Sequence of chain 6.B:
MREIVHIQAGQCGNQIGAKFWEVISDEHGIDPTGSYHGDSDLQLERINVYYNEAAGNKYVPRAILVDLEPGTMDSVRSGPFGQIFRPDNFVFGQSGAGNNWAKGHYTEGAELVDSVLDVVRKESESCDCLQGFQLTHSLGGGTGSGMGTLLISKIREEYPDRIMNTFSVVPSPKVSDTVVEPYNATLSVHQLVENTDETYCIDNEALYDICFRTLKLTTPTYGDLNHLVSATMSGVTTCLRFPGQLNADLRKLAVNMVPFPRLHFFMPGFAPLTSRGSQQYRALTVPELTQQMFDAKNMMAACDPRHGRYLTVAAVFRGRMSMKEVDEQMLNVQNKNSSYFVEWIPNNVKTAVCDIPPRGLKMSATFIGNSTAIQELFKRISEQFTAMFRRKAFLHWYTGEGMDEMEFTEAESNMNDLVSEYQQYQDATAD

The small molecule below binds the protein below.
Small molecule (SMILES): CC[C@H](/C=C(/C)[C@@H]1C[C@@H](OC)C[C@H](O)C(C)(C)[C@@]2(O)O[C@@H](C[C@@H](OC)[C@H](O)C(=O)O1)C[C@@H](OC)[C@H]2O)CO

Sequence of chain 7.B:
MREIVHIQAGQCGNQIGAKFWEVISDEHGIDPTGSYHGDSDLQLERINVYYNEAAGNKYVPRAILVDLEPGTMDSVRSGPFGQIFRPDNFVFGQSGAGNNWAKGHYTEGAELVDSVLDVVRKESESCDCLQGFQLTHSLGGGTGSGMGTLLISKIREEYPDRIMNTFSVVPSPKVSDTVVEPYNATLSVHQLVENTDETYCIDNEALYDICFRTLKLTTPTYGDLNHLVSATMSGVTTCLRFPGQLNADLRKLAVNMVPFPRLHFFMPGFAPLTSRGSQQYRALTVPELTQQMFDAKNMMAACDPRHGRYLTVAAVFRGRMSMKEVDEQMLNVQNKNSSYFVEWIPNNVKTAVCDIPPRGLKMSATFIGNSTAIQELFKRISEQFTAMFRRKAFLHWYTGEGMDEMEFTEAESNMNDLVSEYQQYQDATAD

Binding-site contacts:
Ligand atom C27 contacts residue PHE294 of chain 6.B at 3.2 Å (hydrophobic).
Ligand atom C22 contacts residue PHE294 of chain 6.B at 3.7 Å (hydrophobic).
Ligand atom O8 contacts residue ASP118 of chain 7.B at 2.4 Å (salt-bridge).
Ligand atom O2 contacts residue ASP295 of chain 6.B at 2.8 Å (salt-bridge).
Ligand atom C1 contacts residue ALA296 of chain 6.B at 3.8 Å (hydrophobic).
Ligand atom O1 contacts residue ALA296 of chain 6.B at 2.8 Å (h-bond).
Ligand atom C15 contacts residue PHE294 of chain 6.B at 3.7 Å (hydrophobic).
Ligand atom O2 contacts residue ARG306 of chain 6.B at 3.0 Å (salt-bridge).
Ligand atom O7 contacts residue ASP118 of chain 7.B at 3.6 Å.
Ligand atom O8 contacts residue LYS122 of chain 7.B at 3.9 Å.
Ligand atom C24 contacts residue TYR310 of chain 6.B at 3.5 Å (hydrophobic).
Ligand atom C17 contacts residue ASP118 of chain 7.B at 3.8 Å.
Ligand atom C16 contacts residue ARG306 of chain 6.B at 3.6 Å.
Ligand atom O1 contacts residue ARG306 of chain 6.B at 4.0 Å.
Ligand atom C19 contacts residue LYS122 of chain 7.B at 3.8 Å.
Ligand atom O15 contacts residue PHE294 of chain 6.B at 3.9 Å.
Ligand atom O8 contacts residue ARG121 of chain 7.B at 3.8 Å.
Ligand atom O1 contacts residue ASP295 of chain 6.B at 3.3 Å.
Ligand atom C8 contacts residue ASP118 of chain 7.B at 3.5 Å.
Ligand atom C6 contacts residue ASP118 of chain 7.B at 3.6 Å.
Ligand atom C18 contacts residue ARG121 of chain 7.B at 3.8 Å.
Ligand atom C26 contacts residue PHE294 of chain 6.B at 2.9 Å (hydrophobic).
Ligand atom C14 contacts residue ASN337 of chain 6.B at 3.8 Å.
Ligand atom C27 contacts residue VAL333 of chain 6.B at 3.6 Å (hydrophobic).
Ligand atom O24 contacts residue TYR310 of chain 6.B at 3.2 Å (h-bond).
Ligand atom O1 contacts residue PHE294 of chain 6.B at 2.8 Å (h-bond).
Ligand atom O3 contacts residue ARG306 of chain 6.B at 2.8 Å (salt-bridge).
Ligand atom C1 contacts residue PHE294 of chain 6.B at 3.5 Å (hydrophobic).
Ligand atom C1 contacts residue ASP295 of chain 6.B at 3.9 Å.
Ligand atom C25 contacts residue TYR340 of chain 6.B at 3.7 Å (hydrophobic).
Ligand atom C24 contacts residue PHE294 of chain 6.B at 2.8 Å (hydrophobic).
Ligand atom C2 contacts residue ARG306 of chain 6.B at 3.8 Å.
Ligand atom C20 contacts residue PHE294 of chain 6.B at 3.7 Å (hydrophobic).
Ligand atom C23 contacts residue PHE294 of chain 6.B at 2.6 Å (hydrophobic).
Ligand atom O2 contacts residue ALA296 of chain 6.B at 3.6 Å (h-bond).
Ligand atom C17 contacts residue LYS122 of chain 7.B at 3.6 Å.
Ligand atom C2 contacts residue ASP295 of chain 6.B at 3.5 Å.
Ligand atom O24 contacts residue PHE294 of chain 6.B at 2.5 Å (h-bond).
Ligand atom O24 contacts residue ASP295 of chain 6.B at 4.0 Å.
Ligand atom C3 contacts residue ARG306 of chain 6.B at 3.8 Å.